Sequence of chain 1.B:
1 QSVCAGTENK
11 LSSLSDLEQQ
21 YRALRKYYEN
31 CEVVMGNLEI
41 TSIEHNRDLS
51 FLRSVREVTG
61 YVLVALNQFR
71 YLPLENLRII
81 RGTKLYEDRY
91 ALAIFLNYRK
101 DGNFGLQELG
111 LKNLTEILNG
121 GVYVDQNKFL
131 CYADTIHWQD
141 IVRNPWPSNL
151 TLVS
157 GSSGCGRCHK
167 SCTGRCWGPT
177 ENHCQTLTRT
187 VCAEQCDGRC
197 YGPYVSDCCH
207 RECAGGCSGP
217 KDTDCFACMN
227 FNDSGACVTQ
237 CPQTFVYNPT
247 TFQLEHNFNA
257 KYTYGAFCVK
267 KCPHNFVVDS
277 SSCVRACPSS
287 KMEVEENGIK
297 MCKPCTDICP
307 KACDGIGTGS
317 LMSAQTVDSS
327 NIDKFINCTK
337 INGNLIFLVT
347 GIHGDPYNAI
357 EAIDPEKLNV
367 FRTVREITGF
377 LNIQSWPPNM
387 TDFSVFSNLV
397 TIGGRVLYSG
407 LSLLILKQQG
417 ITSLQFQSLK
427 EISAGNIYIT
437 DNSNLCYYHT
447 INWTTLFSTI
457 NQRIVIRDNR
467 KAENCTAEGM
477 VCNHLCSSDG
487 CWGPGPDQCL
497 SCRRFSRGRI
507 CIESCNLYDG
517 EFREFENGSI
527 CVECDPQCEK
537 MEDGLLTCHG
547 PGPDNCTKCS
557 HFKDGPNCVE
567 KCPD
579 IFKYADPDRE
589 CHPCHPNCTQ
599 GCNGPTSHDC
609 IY

A protein and the small-molecule ligand that binds it are described below.
Small molecule (SMILES): CC(=O)N[C@H]1[C@H](O[C@H]2[C@H](O)[C@@H](NC(C)=O)CO[C@@H]2CO)O[C@H](CO)[C@@H](O[C@@H]2O[C@H](CO[C@H]3O[C@H](CO)[C@@H](O)[C@H](O)[C@@H]3O)[C@@H](O)[C@H](O[C@H]3O[C@H](CO)[C@@H](O)[C@H](O)[C@@H]3O)[C@@H]2O)[C@@H]1O

Binding-site contacts:
Ligand atom C7 contacts residue ASN551 of chain 1.B at 3.3 Å.
Ligand atom C7 contacts residue ASP550 of chain 1.B at 4.5 Å.
Ligand atom O6 contacts residue GLY546 of chain 1.B at 3.6 Å.
Ligand atom C6 contacts residue HIS545 of chain 1.B at 4.0 Å.
Ligand atom C5 contacts residue HIS545 of chain 1.B at 3.6 Å.
Ligand atom O7 contacts residue ASN551 of chain 1.B at 3.5 Å (h-bond).
Ligand atom N2 contacts residue ASN551 of chain 1.B at 2.9 Å (h-bond).
Ligand atom O5 contacts residue HIS545 of chain 1.B at 3.2 Å (h-bond).
Ligand atom C8 contacts residue ASN551 of chain 1.B at 3.8 Å.
Ligand atom C6 contacts residue GLY546 of chain 1.B at 4.5 Å.
Ligand atom C3 contacts residue ASN551 of chain 1.B at 3.8 Å.
Ligand atom O5 contacts residue GLY546 of chain 1.B at 3.6 Å.
Ligand atom C1 contacts residue ASN551 of chain 1.B at 1.5 Å.
Ligand atom O5 contacts residue ASN551 of chain 1.B at 2.3 Å (h-bond).
Ligand atom O7 contacts residue ASP550 of chain 1.B at 4.0 Å.
Ligand atom C1 contacts residue GLY546 of chain 1.B at 4.1 Å.
Ligand atom O6 contacts residue PRO547 of chain 1.B at 4.5 Å.
Ligand atom C1 contacts residue HIS545 of chain 1.B at 3.3 Å.
Ligand atom C2 contacts residue ASN551 of chain 1.B at 2.4 Å.
Ligand atom C5 contacts residue ASN551 of chain 1.B at 3.6 Å.
Ligand atom C8 contacts residue ASP550 of chain 1.B at 4.3 Å.
Ligand atom C4 contacts residue ASN551 of chain 1.B at 4.1 Å.
Ligand atom O6 contacts residue HIS545 of chain 1.B at 3.2 Å (h-bond).